Sequence of chain 1.D:
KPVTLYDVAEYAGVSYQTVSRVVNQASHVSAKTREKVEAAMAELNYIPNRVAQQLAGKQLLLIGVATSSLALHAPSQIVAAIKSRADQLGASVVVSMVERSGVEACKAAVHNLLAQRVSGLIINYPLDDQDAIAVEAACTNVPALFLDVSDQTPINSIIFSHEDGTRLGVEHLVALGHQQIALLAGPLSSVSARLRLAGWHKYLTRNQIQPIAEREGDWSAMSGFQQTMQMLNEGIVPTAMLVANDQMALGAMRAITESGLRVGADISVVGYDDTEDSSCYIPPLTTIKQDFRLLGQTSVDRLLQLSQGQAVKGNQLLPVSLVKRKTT

Binding-site contacts:
Ligand atom C1 contacts residue ALA74 of chain 1.D at 3.6 Å (hydrophobic).
Ligand atom C5' contacts residue ARG196 of chain 1.D at 3.9 Å.
Ligand atom O5 contacts residue ALA74 of chain 1.D at 3.3 Å.
Ligand atom C4' contacts residue PHE160 of chain 1.D at 3.5 Å (hydrophobic).
Ligand atom C6' contacts residue GLN290 of chain 1.D at 3.4 Å.
Ligand atom C4' contacts residue LEU295 of chain 1.D at 3.8 Å (hydrophobic).
Ligand atom C5' contacts residue GLN290 of chain 1.D at 3.2 Å.
Ligand atom O2 contacts residue GLN290 of chain 1.D at 4.0 Å.
Ligand atom C5 contacts residue TRP219 of chain 1.D at 3.6 Å (hydrophobic).
Ligand atom C4 contacts residue TRP219 of chain 1.D at 3.7 Å (hydrophobic).
Ligand atom C3 contacts residue TRP219 of chain 1.D at 3.6 Å (hydrophobic).
Ligand atom C5' contacts residue PHE160 of chain 1.D at 3.7 Å (hydrophobic).
Ligand atom C4' contacts residue PHE292 of chain 1.D at 3.7 Å (hydrophobic).
Ligand atom O3 contacts residue ASP273 of chain 1.D at 2.3 Å (salt-bridge).
Ligand atom O4 contacts residue HIS73 of chain 1.D at 3.9 Å.
Ligand atom C6 contacts residue PRO75 of chain 1.D at 3.9 Å (hydrophobic).
Ligand atom C1' contacts residue ARG196 of chain 1.D at 2.9 Å.
Ligand atom O1 contacts residue ALA74 of chain 1.D at 3.2 Å.
Ligand atom O6 contacts residue LEU72 of chain 1.D at 3.7 Å.
Ligand atom O2' contacts residue LEU147 of chain 1.D at 3.5 Å (h-bond).
Ligand atom C5' contacts residue PHE292 of chain 1.D at 3.2 Å (hydrophobic).
Ligand atom O4 contacts residue ALA74 of chain 1.D at 3.2 Å (h-bond).
Ligand atom C1 contacts residue ARG196 of chain 1.D at 3.7 Å.
Ligand atom C3 contacts residue ASP273 of chain 1.D at 3.4 Å.
Ligand atom O2' contacts residue ASN124 of chain 1.D at 3.5 Å (h-bond).
Ligand atom C2' contacts residue ARG196 of chain 1.D at 4.0 Å.
Ligand atom O6 contacts residue PRO75 of chain 1.D at 3.2 Å.
Ligand atom O1 contacts residue ARG196 of chain 1.D at 3.7 Å.
Ligand atom C2 contacts residue ALA74 of chain 1.D at 3.5 Å (hydrophobic).
Ligand atom O3' contacts residue ASP148 of chain 1.D at 3.6 Å (salt-bridge).
Ligand atom O2' contacts residue ASP148 of chain 1.D at 3.7 Å.
Ligand atom C6 contacts residue LEU72 of chain 1.D at 3.5 Å (hydrophobic).
Ligand atom C2 contacts residue ASP273 of chain 1.D at 3.5 Å.
Ligand atom O2 contacts residue ASP273 of chain 1.D at 2.7 Å (salt-bridge).
Ligand atom O2 contacts residue ARG196 of chain 1.D at 3.2 Å (salt-bridge).
Ligand atom O3' contacts residue SER192 of chain 1.D at 3.4 Å.
Ligand atom C6' contacts residue PHE292 of chain 1.D at 3.8 Å (hydrophobic).
Ligand atom C3 contacts residue ASN245 of chain 1.D at 3.9 Å.
Ligand atom O3 contacts residue ASN245 of chain 1.D at 3.3 Å.
Ligand atom C6' contacts residue ARG196 of chain 1.D at 2.8 Å.

The protein below binds the small molecule below.
Small molecule (SMILES): O=[N+]([O-])c1ccccc1O[C@@H]1O[C@H](CO)[C@H](O)[C@H](O)[C@H]1O